Binding-site contacts:
Ligand atom C2 contacts residue SER156 of chain 9.A at 4.3 Å.
Ligand atom C7 contacts residue ASN154 of chain 9.A at 3.4 Å.
Ligand atom C3 contacts residue ASN154 of chain 9.A at 3.9 Å.
Ligand atom C5 contacts residue ASN154 of chain 9.A at 3.6 Å.
Ligand atom C8 contacts residue ASN154 of chain 9.A at 3.9 Å.
Ligand atom O5 contacts residue SER156 of chain 9.A at 3.9 Å.
Ligand atom C5 contacts residue SER156 of chain 9.A at 3.9 Å.
Ligand atom N2 contacts residue SER156 of chain 9.A at 4.2 Å.
Ligand atom C1 contacts residue ASN154 of chain 9.A at 1.4 Å.
Ligand atom N2 contacts residue ASN154 of chain 9.A at 3.0 Å (h-bond).
Ligand atom C1 contacts residue SER156 of chain 9.A at 3.3 Å.
Ligand atom C4 contacts residue ASN154 of chain 9.A at 4.2 Å.
Ligand atom O5 contacts residue ASN154 of chain 9.A at 2.4 Å (h-bond).
Ligand atom C2 contacts residue ASN154 of chain 9.A at 2.5 Å.
Ligand atom O7 contacts residue ASN154 of chain 9.A at 3.6 Å.

This small molecule binds to this protein.
Small molecule (SMILES): CC(=O)N[C@@H]1[C@@H](O)[C@H](O)[C@@H](CO)O[C@H]1O

Sequence of chain 9.A:
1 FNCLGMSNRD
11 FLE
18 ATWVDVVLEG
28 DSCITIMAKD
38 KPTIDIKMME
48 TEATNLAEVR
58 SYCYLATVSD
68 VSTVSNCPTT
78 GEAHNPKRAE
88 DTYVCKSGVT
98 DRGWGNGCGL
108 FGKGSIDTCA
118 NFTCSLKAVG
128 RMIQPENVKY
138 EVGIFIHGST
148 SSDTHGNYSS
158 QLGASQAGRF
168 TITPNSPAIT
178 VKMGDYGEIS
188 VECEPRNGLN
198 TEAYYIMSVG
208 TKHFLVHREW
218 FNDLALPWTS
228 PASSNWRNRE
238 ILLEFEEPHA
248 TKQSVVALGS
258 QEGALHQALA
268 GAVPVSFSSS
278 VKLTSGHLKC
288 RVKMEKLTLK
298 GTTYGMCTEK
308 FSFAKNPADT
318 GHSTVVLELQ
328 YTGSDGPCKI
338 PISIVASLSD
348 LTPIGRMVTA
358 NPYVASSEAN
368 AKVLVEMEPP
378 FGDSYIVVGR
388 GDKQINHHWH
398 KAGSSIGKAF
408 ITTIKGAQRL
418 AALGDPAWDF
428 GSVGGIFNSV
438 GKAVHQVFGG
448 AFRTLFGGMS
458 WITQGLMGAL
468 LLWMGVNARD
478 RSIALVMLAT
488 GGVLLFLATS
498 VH